This protein binds this small molecule.
Small molecule (SMILES): CC(=O)N[C@@H]1[C@@H](O)[C@H](O)[C@@H](CO)O[C@H]1O

Sequence of chain 1.D:
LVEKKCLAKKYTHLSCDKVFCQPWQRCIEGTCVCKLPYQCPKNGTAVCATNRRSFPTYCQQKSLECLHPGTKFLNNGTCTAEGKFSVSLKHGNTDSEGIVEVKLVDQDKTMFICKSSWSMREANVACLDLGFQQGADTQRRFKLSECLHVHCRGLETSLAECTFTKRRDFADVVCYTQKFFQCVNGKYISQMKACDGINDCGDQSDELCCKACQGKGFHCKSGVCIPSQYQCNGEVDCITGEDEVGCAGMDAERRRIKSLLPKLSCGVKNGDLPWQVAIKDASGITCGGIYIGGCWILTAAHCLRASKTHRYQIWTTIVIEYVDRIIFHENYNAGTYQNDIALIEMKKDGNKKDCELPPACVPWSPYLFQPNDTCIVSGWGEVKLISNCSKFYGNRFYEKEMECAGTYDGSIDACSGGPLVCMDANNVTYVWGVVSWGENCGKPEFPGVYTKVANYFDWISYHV

Binding-site contacts:
Ligand atom C7 contacts residue ASN517 of chain 1.D at 4.1 Å.
Ligand atom C5 contacts residue LYS312 of chain 1.D at 4.1 Å.
Ligand atom O5 contacts residue LYS312 of chain 1.D at 3.7 Å.
Ligand atom C6 contacts residue LYS312 of chain 1.D at 3.5 Å.
Ligand atom C7 contacts residue ASN518 of chain 1.D at 3.2 Å.
Ligand atom C4 contacts residue LYS312 of chain 1.D at 4.5 Å.
Ligand atom C2 contacts residue ASN518 of chain 1.D at 2.4 Å.
Ligand atom O7 contacts residue ASN517 of chain 1.D at 4.2 Å.
Ligand atom C8 contacts residue ASN517 of chain 1.D at 3.2 Å.
Ligand atom O5 contacts residue ASN518 of chain 1.D at 2.4 Å (h-bond).
Ligand atom C1 contacts residue LYS312 of chain 1.D at 4.3 Å.
Ligand atom C4 contacts residue ASN518 of chain 1.D at 4.2 Å.
Ligand atom C8 contacts residue ASN518 of chain 1.D at 4.4 Å.
Ligand atom C3 contacts residue ASN518 of chain 1.D at 3.8 Å.
Ligand atom N2 contacts residue ASN518 of chain 1.D at 2.9 Å (h-bond).
Ligand atom C1 contacts residue ASN518 of chain 1.D at 1.4 Å.
Ligand atom O7 contacts residue ASN518 of chain 1.D at 3.2 Å (h-bond).
Ligand atom C5 contacts residue ASN518 of chain 1.D at 3.7 Å.